Sequence of chain 40.H:
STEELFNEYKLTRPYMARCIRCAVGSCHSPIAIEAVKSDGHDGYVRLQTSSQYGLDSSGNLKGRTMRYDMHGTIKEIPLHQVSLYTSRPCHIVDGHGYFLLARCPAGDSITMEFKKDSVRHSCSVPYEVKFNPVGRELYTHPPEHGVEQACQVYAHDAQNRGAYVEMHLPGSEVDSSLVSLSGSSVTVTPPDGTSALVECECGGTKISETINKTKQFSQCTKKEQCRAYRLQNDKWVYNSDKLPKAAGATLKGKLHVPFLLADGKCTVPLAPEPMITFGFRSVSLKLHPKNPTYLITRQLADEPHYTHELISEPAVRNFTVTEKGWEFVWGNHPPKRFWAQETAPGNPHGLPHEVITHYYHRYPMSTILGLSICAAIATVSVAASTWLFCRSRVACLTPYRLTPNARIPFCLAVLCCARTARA

Binding-site contacts:
Ligand atom C6 contacts residue SER284 of chain 40.H at 3.5 Å.
Ligand atom O6 contacts residue ASN318 of chain 40.H at 2.6 Å (h-bond).
Ligand atom O6 contacts residue SER284 of chain 40.H at 2.6 Å (h-bond).
Ligand atom C6 contacts residue ASN318 of chain 40.H at 3.2 Å.

The small molecule below binds the protein below.
Small molecule (SMILES): CC(=O)N[C@@H]1[C@@H](O)[C@H](O)[C@@H](CO)O[C@H]1O